Sequence of chain 1.A:
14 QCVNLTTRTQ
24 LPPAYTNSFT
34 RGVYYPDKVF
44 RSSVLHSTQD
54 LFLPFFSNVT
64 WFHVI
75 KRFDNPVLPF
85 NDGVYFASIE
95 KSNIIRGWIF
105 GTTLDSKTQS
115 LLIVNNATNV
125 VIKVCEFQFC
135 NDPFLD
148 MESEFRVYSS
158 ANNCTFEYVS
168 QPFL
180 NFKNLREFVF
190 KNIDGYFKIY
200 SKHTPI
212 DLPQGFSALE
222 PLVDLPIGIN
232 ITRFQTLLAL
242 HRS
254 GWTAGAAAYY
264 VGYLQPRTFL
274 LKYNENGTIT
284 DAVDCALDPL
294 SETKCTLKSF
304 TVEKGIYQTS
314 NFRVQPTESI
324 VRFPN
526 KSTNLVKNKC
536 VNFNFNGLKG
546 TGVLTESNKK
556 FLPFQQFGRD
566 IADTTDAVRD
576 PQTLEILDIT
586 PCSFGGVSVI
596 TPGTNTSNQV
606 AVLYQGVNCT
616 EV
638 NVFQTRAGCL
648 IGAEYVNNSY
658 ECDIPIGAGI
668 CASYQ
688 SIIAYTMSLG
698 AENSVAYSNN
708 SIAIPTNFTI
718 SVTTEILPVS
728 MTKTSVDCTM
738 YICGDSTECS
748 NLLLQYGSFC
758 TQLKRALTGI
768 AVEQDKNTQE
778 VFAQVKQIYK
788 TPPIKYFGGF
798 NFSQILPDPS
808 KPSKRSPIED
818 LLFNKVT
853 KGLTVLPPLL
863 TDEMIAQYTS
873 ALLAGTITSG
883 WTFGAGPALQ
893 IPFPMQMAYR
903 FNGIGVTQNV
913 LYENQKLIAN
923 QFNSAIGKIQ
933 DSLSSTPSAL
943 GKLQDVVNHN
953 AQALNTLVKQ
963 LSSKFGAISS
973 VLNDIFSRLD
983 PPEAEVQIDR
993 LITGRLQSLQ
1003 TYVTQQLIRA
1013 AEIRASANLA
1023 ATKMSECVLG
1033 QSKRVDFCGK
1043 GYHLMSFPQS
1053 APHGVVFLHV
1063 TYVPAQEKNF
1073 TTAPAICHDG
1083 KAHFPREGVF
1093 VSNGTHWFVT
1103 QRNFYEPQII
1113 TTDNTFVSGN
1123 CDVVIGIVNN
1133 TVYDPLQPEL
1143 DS

Sequence of chain 1.B:
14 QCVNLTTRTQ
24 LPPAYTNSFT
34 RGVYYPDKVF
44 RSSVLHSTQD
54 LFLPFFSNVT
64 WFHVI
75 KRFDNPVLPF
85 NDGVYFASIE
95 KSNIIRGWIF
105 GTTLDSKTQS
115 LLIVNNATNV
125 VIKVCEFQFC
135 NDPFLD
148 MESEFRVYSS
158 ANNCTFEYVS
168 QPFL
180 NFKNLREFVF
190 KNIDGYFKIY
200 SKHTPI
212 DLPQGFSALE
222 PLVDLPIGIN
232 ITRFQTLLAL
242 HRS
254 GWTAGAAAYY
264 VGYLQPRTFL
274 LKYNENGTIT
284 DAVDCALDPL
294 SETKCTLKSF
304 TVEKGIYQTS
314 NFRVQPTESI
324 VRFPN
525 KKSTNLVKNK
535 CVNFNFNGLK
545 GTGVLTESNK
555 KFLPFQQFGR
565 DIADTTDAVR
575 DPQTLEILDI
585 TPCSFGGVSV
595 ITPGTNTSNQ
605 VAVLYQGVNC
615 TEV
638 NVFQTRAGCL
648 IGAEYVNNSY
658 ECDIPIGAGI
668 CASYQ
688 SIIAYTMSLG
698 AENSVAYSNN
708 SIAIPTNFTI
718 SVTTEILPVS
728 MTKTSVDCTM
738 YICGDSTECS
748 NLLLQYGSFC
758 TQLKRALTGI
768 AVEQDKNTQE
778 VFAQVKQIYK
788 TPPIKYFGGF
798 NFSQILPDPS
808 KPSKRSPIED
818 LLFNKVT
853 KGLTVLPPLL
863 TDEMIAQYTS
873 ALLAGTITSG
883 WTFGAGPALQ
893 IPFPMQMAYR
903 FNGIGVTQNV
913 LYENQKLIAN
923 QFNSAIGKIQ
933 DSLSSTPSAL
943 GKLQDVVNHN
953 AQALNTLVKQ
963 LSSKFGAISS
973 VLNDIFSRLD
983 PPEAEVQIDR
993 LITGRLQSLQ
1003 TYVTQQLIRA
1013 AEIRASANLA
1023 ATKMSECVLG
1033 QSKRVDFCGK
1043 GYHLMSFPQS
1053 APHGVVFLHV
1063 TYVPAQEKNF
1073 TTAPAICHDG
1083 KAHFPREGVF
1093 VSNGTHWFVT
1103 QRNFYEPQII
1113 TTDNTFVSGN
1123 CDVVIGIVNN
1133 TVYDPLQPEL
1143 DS

This protein binds this small molecule.
Small molecule (SMILES): CC(=O)N[C@@H]1[C@@H](O)[C@H](O)[C@@H](CO)O[C@H]1O

Binding-site contacts:
Ligand atom N2 contacts residue ASN706 of chain 1.A at 2.9 Å (h-bond).
Ligand atom C1 contacts residue ASN706 of chain 1.A at 1.4 Å.
Ligand atom C8 contacts residue GLY1128 of chain 1.A at 3.6 Å.
Ligand atom C8 contacts residue ASN706 of chain 1.A at 4.3 Å.
Ligand atom O7 contacts residue ASN706 of chain 1.A at 3.2 Å (h-bond).
Ligand atom C5 contacts residue ASN706 of chain 1.A at 3.7 Å.
Ligand atom C7 contacts residue ASN706 of chain 1.A at 3.2 Å.
Ligand atom C2 contacts residue ASN706 of chain 1.A at 2.4 Å.
Ligand atom C4 contacts residue ASN706 of chain 1.A at 4.2 Å.
Ligand atom O5 contacts residue ASN706 of chain 1.A at 2.4 Å (h-bond).
Ligand atom C3 contacts residue ASN706 of chain 1.A at 3.8 Å.
Ligand atom O7 contacts residue TYR793 of chain 1.B at 4.3 Å.